Binding-site contacts:
Ligand atom O5 contacts residue ASN67 of chain 7.E at 2.4 Å (h-bond).
Ligand atom O7 contacts residue ASN67 of chain 7.E at 4.5 Å.
Ligand atom C7 contacts residue PHE90 of chain 7.E at 4.1 Å (hydrophobic).
Ligand atom C4 contacts residue ASN67 of chain 7.E at 4.2 Å.
Ligand atom O7 contacts residue ARG89 of chain 7.E at 3.8 Å.
Ligand atom N2 contacts residue MET118 of chain 7.E at 3.9 Å.
Ligand atom N2 contacts residue ASN67 of chain 7.E at 2.9 Å (h-bond).
Ligand atom C7 contacts residue ASN67 of chain 7.E at 3.6 Å.
Ligand atom C2 contacts residue ASN67 of chain 7.E at 2.5 Å.
Ligand atom O7 contacts residue MET118 of chain 7.E at 3.4 Å.
Ligand atom C3 contacts residue ASN67 of chain 7.E at 3.8 Å.
Ligand atom O7 contacts residue PHE90 of chain 7.E at 3.4 Å.
Ligand atom C5 contacts residue ASN67 of chain 7.E at 3.7 Å.
Ligand atom C1 contacts residue ASN67 of chain 7.E at 1.4 Å.
Ligand atom C8 contacts residue ASN67 of chain 7.E at 3.9 Å.
Ligand atom C7 contacts residue MET118 of chain 7.E at 4.1 Å (hydrophobic).

This small molecule binds to this protein.
Small molecule (SMILES): CC(=O)N[C@@H]1[C@@H](O)[C@H](O)[C@@H](CO)O[C@H]1O

Sequence of chain 7.E:
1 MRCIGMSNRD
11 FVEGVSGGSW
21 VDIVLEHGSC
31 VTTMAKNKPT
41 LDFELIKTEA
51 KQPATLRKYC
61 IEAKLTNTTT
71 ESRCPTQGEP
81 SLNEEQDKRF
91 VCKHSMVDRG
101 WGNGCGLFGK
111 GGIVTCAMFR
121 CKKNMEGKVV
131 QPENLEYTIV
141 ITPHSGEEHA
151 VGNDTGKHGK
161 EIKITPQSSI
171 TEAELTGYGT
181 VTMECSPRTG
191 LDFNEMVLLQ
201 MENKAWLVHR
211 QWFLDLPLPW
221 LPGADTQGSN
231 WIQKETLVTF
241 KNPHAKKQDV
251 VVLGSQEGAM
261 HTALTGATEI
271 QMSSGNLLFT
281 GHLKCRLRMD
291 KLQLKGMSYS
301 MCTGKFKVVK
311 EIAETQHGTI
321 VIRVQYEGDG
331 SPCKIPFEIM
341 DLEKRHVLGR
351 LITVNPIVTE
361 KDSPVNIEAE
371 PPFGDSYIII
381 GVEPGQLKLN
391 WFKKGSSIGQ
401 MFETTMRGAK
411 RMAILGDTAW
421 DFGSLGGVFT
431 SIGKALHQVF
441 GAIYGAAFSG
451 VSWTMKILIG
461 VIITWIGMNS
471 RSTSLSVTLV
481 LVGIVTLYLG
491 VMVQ